Sequence of chain 1.A:
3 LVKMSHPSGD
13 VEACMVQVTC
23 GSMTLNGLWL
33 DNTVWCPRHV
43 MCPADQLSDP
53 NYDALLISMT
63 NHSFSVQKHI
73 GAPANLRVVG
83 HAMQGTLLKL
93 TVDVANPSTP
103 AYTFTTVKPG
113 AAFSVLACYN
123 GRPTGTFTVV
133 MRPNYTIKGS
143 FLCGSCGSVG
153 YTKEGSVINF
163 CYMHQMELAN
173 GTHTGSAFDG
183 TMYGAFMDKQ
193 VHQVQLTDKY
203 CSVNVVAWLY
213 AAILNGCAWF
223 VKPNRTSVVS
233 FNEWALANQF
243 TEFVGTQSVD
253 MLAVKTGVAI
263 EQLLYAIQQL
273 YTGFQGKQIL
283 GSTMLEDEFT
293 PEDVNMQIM

A protein and the small-molecule ligand that binds it are described below.
Small molecule (SMILES): COc1cccc2[nH]c(C(=O)N[C@@H](CC(C)C)C(=O)N[C@@H](C[C@@H]3CCNC3=O)C(=O)c3nc4ccccc4s3)cc12

Binding-site contacts:
Ligand atom N5 contacts residue CYS148 of chain 1.A at 3.2 Å (h-bond).
Ligand atom O2 contacts residue GLU169 of chain 1.A at 3.1 Å (salt-bridge).
Ligand atom C1 contacts residue HIS194 of chain 1.A at 3.7 Å.
Ligand atom C18 contacts residue GLU169 of chain 1.A at 3.2 Å.
Ligand atom C30 contacts residue GLN167 of chain 1.A at 3.3 Å.
Ligand atom O4 contacts residue SER147 of chain 1.A at 3.2 Å (h-bond).
Ligand atom O5 contacts residue HIS175 of chain 1.A at 3.7 Å.
Ligand atom S1 contacts residue CYS148 of chain 1.A at 3.6 Å.
Ligand atom C24 contacts residue HIS41 of chain 1.A at 3.5 Å.
Ligand atom C19 contacts residue CYS148 of chain 1.A at 1.9 Å (hydrophobic).
Ligand atom C25 contacts residue MET25 of chain 1.A at 3.5 Å (hydrophobic).
Ligand atom N4 contacts residue LEU144 of chain 1.A at 3.7 Å.
Ligand atom N3 contacts residue GLN167 of chain 1.A at 3.1 Å (h-bond).
Ligand atom C9 contacts residue GLN192 of chain 1.A at 3.5 Å.
Ligand atom C14 contacts residue CYS148 of chain 1.A at 3.2 Å (hydrophobic).
Ligand atom O4 contacts residue CYS148 of chain 1.A at 2.3 Å (h-bond).
Ligand atom N5 contacts residue HIS41 of chain 1.A at 3.3 Å (h-bond).
Ligand atom O1 contacts residue VAL193 of chain 1.A at 3.6 Å.
Ligand atom C13 contacts residue CYS148 of chain 1.A at 2.5 Å (hydrophobic).
Ligand atom C20 contacts residue CYS148 of chain 1.A at 2.5 Å (hydrophobic).
Ligand atom C11 contacts residue GLN167 of chain 1.A at 3.4 Å.
Ligand atom C26 contacts residue THR26 of chain 1.A at 3.5 Å.
Ligand atom O5 contacts residue PHE143 of chain 1.A at 3.1 Å.
Ligand atom C23 contacts residue HIS41 of chain 1.A at 3.1 Å.
Ligand atom N4 contacts residue GLU169 of chain 1.A at 3.2 Å (salt-bridge).
Ligand atom N3 contacts residue CYS148 of chain 1.A at 2.6 Å (h-bond).
Ligand atom N2 contacts residue GLN192 of chain 1.A at 3.4 Å (h-bond).
Ligand atom C3 contacts residue GLU169 of chain 1.A at 3.5 Å.
Ligand atom O5 contacts residue HIS166 of chain 1.A at 2.7 Å (h-bond).
Ligand atom C19 contacts residue GLY146 of chain 1.A at 3.5 Å.
Ligand atom C30 contacts residue HIS41 of chain 1.A at 3.5 Å.
Ligand atom N1 contacts residue GLU169 of chain 1.A at 2.8 Å (salt-bridge).
Ligand atom C8 contacts residue GLN192 of chain 1.A at 3.2 Å.
Ligand atom O4 contacts residue GLY146 of chain 1.A at 2.9 Å (h-bond).
Ligand atom C21 contacts residue HIS41 of chain 1.A at 3.3 Å.
Ligand atom O5 contacts residue SER147 of chain 1.A at 3.6 Å.
Ligand atom O1 contacts residue GLN192 of chain 1.A at 3.5 Å.
Ligand atom N4 contacts residue PHE143 of chain 1.A at 3.1 Å (h-bond).
Ligand atom O2 contacts residue MET168 of chain 1.A at 3.0 Å.
Ligand atom C4 contacts residue GLU169 of chain 1.A at 3.5 Å.